Binding-site contacts:
Ligand atom F01 contacts residue THR539 of chain 1.B at 3.2 Å.
Ligand atom C12 contacts residue VAL599 of chain 1.B at 3.7 Å (hydrophobic).
Ligand atom N07 contacts residue VAL543 of chain 1.B at 3.2 Å.
Ligand atom O04 contacts residue VAL599 of chain 1.B at 3.9 Å.
Ligand atom N05 contacts residue VAL599 of chain 1.B at 3.5 Å.
Ligand atom C09 contacts residue VAL543 of chain 1.B at 3.9 Å (hydrophobic).
Ligand atom N06 contacts residue GLN637 of chain 1.B at 3.4 Å (h-bond).
Ligand atom C11 contacts residue THR539 of chain 1.B at 4.1 Å.
Ligand atom C18 contacts residue VAL511 of chain 1.B at 4.0 Å (hydrophobic).
Ligand atom C10 contacts residue VAL599 of chain 1.B at 3.5 Å (hydrophobic).
Ligand atom C17 contacts residue VAL543 of chain 1.B at 3.3 Å (hydrophobic).
Ligand atom C19 contacts residue ILE512 of chain 1.B at 3.7 Å (hydrophobic).
Ligand atom C20 contacts residue VAL508 of chain 1.B at 3.9 Å (hydrophobic).
Ligand atom F02 contacts residue GLN637 of chain 1.B at 2.9 Å.
Ligand atom F03 contacts residue THR539 of chain 1.B at 3.9 Å.
Ligand atom C20 contacts residue PRO595 of chain 1.B at 4.1 Å (hydrophobic).
Ligand atom C15 contacts residue ARG515 of chain 1.B at 3.8 Å.
Ligand atom C09 contacts residue GLN637 of chain 1.B at 3.9 Å.
Ligand atom O04 contacts residue LYS603 of chain 1.B at 2.9 Å (salt-bridge).
Ligand atom C08 contacts residue VAL599 of chain 1.B at 4.1 Å (hydrophobic).
Ligand atom C17 contacts residue GLN637 of chain 1.B at 3.3 Å.
Ligand atom C18 contacts residue ASN546 of chain 1.B at 3.3 Å.
Ligand atom O04 contacts residue ARG515 of chain 1.B at 3.5 Å (salt-bridge).
Ligand atom F03 contacts residue ILE636 of chain 1.B at 4.1 Å.
Ligand atom C16 contacts residue VAL599 of chain 1.B at 3.9 Å (hydrophobic).
Ligand atom C14 contacts residue THR539 of chain 1.B at 3.9 Å.
Ligand atom N07 contacts residue GLN637 of chain 1.B at 3.2 Å.
Ligand atom C12 contacts residue ARG515 of chain 1.B at 3.8 Å.
Ligand atom C14 contacts residue GLU633 of chain 1.B at 3.5 Å.
Ligand atom C08 contacts residue GLN637 of chain 1.B at 3.8 Å.
Ligand atom F02 contacts residue ILE636 of chain 1.B at 3.5 Å.
Ligand atom F01 contacts residue ILE636 of chain 1.B at 3.6 Å.
Ligand atom C18 contacts residue PRO595 of chain 1.B at 3.5 Å (hydrophobic).
Ligand atom F01 contacts residue VAL543 of chain 1.B at 4.0 Å.
Ligand atom C19 contacts residue TYR598 of chain 1.B at 3.4 Å (hydrophobic).
Ligand atom C16 contacts residue TYR598 of chain 1.B at 3.5 Å (hydrophobic).
Ligand atom F03 contacts residue GLU633 of chain 1.B at 3.5 Å.
Ligand atom F02 contacts residue GLU633 of chain 1.B at 2.5 Å.
Ligand atom C20 contacts residue VAL511 of chain 1.B at 3.9 Å (hydrophobic).
Ligand atom C20 contacts residue ASN546 of chain 1.B at 4.0 Å.

Sequence of chain 1.B:
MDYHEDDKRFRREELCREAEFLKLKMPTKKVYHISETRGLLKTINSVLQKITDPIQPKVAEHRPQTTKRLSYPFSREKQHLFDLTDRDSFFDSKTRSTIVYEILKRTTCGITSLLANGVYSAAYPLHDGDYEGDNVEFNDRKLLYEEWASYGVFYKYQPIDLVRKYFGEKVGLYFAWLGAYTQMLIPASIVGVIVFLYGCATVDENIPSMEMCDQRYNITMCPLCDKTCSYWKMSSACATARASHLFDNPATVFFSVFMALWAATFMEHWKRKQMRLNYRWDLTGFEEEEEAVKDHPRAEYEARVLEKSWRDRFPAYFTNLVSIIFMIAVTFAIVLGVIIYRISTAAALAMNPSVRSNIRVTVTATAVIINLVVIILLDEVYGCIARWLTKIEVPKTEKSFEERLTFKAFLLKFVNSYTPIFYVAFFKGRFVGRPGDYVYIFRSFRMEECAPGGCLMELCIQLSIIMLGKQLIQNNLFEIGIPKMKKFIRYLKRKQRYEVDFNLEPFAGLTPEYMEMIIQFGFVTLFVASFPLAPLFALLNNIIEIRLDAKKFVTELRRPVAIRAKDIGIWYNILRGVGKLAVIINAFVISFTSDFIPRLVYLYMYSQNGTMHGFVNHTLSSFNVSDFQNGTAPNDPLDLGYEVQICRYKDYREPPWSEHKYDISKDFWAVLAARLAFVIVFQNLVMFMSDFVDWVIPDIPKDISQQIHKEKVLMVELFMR

The small molecule below binds the protein below.
Small molecule (SMILES): N#Cc1c(C(F)(F)F)cc(O)n2c1nc1ccccc12